Sequence of chain 1.A:
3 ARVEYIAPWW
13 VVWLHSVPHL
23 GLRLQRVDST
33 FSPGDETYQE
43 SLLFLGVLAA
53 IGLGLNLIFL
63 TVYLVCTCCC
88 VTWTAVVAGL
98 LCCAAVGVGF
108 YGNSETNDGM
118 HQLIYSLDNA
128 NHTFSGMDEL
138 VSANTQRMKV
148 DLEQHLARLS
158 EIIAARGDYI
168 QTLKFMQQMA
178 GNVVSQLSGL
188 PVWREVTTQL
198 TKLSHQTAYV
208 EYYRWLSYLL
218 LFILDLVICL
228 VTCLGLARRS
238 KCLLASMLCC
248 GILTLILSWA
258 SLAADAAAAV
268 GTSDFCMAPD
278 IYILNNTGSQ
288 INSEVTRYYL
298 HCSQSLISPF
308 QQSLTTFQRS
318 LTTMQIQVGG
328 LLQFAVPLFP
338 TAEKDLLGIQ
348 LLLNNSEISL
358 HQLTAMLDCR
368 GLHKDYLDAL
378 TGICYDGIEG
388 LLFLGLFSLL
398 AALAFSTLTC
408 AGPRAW

The protein below binds the small molecule below.
Small molecule (SMILES): CC(=O)N[C@H]1[C@H](O[C@H]2[C@H](O)[C@@H](NC(C)=O)CO[C@@H]2CO)O[C@H](CO)[C@@H](O[C@@H]2O[C@H](C)[C@@H](O)[C@H](O)[C@@H]2O)[C@@H]1O

Sequence of chain 1.B:
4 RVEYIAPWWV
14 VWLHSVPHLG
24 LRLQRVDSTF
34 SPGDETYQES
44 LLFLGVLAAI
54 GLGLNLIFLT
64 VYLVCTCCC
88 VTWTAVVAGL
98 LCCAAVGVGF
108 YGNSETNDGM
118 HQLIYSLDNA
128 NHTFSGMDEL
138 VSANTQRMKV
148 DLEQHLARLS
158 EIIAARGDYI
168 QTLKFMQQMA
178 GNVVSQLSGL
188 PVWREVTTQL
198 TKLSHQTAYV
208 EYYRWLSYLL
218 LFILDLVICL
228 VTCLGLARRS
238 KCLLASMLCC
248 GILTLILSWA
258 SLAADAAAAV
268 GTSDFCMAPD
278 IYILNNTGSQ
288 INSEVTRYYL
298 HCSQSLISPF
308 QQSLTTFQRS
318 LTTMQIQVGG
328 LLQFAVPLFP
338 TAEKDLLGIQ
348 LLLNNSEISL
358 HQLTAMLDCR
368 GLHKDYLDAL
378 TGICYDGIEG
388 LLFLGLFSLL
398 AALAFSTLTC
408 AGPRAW

Binding-site contacts:
Ligand atom O7 contacts residue GLN347 of chain 1.B at 3.7 Å.
Ligand atom C7 contacts residue ASN351 of chain 1.B at 3.5 Å.
Ligand atom O6 contacts residue ASN351 of chain 1.B at 4.2 Å.
Ligand atom C8 contacts residue LEU348 of chain 1.B at 3.9 Å (hydrophobic).
Ligand atom O6 contacts residue ARG316 of chain 1.A at 4.5 Å.
Ligand atom O7 contacts residue LEU348 of chain 1.B at 4.3 Å.
Ligand atom O5 contacts residue ASN351 of chain 1.B at 2.4 Å (h-bond).
Ligand atom N2 contacts residue ASN351 of chain 1.B at 2.9 Å (h-bond).
Ligand atom C4 contacts residue ASN351 of chain 1.B at 4.2 Å.
Ligand atom O6 contacts residue GLN322 of chain 1.B at 4.3 Å.
Ligand atom C2 contacts residue ASN351 of chain 1.B at 2.4 Å.
Ligand atom C5 contacts residue ASN351 of chain 1.B at 3.7 Å.
Ligand atom O7 contacts residue ASN351 of chain 1.B at 3.8 Å.
Ligand atom C7 contacts residue LEU348 of chain 1.B at 4.4 Å (hydrophobic).
Ligand atom C3 contacts residue ASN351 of chain 1.B at 3.8 Å.
Ligand atom C1 contacts residue ASN351 of chain 1.B at 1.4 Å.